Sequence of chain 1.C:
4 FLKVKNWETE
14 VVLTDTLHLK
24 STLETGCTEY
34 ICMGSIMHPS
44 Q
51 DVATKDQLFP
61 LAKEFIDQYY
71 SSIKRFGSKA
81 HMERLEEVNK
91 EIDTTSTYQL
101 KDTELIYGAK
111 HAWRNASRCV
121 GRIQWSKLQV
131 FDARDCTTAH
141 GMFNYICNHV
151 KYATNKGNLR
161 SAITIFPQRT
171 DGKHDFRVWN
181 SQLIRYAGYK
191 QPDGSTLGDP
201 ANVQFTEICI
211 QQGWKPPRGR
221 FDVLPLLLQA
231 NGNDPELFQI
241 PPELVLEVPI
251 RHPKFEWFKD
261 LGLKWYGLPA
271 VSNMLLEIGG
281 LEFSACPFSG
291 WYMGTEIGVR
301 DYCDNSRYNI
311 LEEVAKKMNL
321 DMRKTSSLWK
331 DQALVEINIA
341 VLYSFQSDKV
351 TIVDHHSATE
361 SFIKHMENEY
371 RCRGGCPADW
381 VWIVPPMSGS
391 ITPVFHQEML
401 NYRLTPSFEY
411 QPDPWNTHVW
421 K

Binding-site contacts:
Ligand atom C09 contacts residue GLN182 of chain 1.C at 4.1 Å.
Ligand atom C10 contacts residue VAL271 of chain 1.C at 3.8 Å (hydrophobic).
Ligand atom C03 contacts residue HEM1 of chain 1.O at 3.6 Å.
Ligand atom C07 contacts residue HEM1 of chain 1.O at 3.8 Å.
Ligand atom C02 contacts residue HEM1 of chain 1.O at 3.6 Å.
Ligand atom N02 contacts residue GLU296 of chain 1.C at 2.9 Å (salt-bridge).
Ligand atom N02 contacts residue HEM1 of chain 1.O at 3.3 Å.
Ligand atom C03 contacts residue GLY290 of chain 1.C at 4.1 Å.
Ligand atom C08 contacts residue GLU296 of chain 1.C at 3.5 Å.
Ligand atom N01 contacts residue PRO269 of chain 1.C at 4.2 Å.
Ligand atom C03 contacts residue TRP291 of chain 1.C at 4.0 Å (hydrophobic).
Ligand atom C09 contacts residue GLU296 of chain 1.C at 3.8 Å.
Ligand atom C04 contacts residue GLY290 of chain 1.C at 4.2 Å.
Ligand atom C04 contacts residue PRO269 of chain 1.C at 4.1 Å (hydrophobic).
Ligand atom C06 contacts residue GLU296 of chain 1.C at 3.7 Å.
Ligand atom C07 contacts residue PHE288 of chain 1.C at 3.7 Å (hydrophobic).
Ligand atom C02 contacts residue GLU296 of chain 1.C at 3.6 Å.
Ligand atom C06 contacts residue VAL271 of chain 1.C at 4.1 Å (hydrophobic).
Ligand atom N02 contacts residue PRO269 of chain 1.C at 3.9 Å.
Ligand atom C05 contacts residue VAL271 of chain 1.C at 3.4 Å (hydrophobic).
Ligand atom C03 contacts residue PRO269 of chain 1.C at 3.8 Å (hydrophobic).
Ligand atom C13 contacts residue GLN182 of chain 1.C at 3.9 Å.
Ligand atom N02 contacts residue TYR292 of chain 1.C at 3.7 Å.
Ligand atom N02 contacts residue MET293 of chain 1.C at 4.1 Å.
Ligand atom C08 contacts residue VAL271 of chain 1.C at 3.9 Å (hydrophobic).
Ligand atom C08 contacts residue HEM1 of chain 1.O at 3.6 Å.
Ligand atom C04 contacts residue HEM1 of chain 1.O at 4.2 Å.
Ligand atom C02 contacts residue TRP291 of chain 1.C at 3.7 Å (hydrophobic).
Ligand atom C12 contacts residue HEM1 of chain 1.O at 3.3 Å.
Ligand atom C07 contacts residue GLY290 of chain 1.C at 3.5 Å.
Ligand atom N02 contacts residue TRP291 of chain 1.C at 2.6 Å (h-bond).
Ligand atom C10 contacts residue GLN182 of chain 1.C at 3.5 Å.
Ligand atom N01 contacts residue HEM1 of chain 1.O at 4.0 Å.
Ligand atom C02 contacts residue PRO269 of chain 1.C at 3.8 Å (hydrophobic).
Ligand atom N11 contacts residue HEM1 of chain 1.O at 3.1 Å (h-bond).
Ligand atom C09 contacts residue VAL271 of chain 1.C at 4.0 Å (hydrophobic).
Ligand atom C07 contacts residue SER289 of chain 1.C at 3.7 Å.
Ligand atom C13 contacts residue HEM1 of chain 1.O at 3.6 Å.
Ligand atom C07 contacts residue PRO269 of chain 1.C at 3.8 Å (hydrophobic).
Ligand atom N01 contacts residue GLU296 of chain 1.C at 2.9 Å (salt-bridge).

This small molecule binds to this protein.
Small molecule (SMILES): Cc1cc(N)nc(CCCN(C)C)c1